Sequence of chain 2.A:
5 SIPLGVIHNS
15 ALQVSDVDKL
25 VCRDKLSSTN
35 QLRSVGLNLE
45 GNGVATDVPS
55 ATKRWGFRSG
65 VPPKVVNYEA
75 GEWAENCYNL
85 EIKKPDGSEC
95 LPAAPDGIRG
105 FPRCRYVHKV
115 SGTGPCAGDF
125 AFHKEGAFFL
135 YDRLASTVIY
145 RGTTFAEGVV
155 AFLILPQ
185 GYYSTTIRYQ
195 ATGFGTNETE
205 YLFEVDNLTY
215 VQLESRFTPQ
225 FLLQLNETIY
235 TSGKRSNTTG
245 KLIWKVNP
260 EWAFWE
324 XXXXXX

The protein below binds the small molecule below.
Small molecule (SMILES): CC(=O)N[C@@H]1[C@@H](O)[C@H](O)[C@@H](CO)O[C@H]1O

Binding-site contacts:
Ligand atom O3 contacts residue ASN201 of chain 2.A at 4.4 Å.
Ligand atom C2 contacts residue ASN201 of chain 2.A at 2.5 Å.
Ligand atom C4 contacts residue ASN201 of chain 2.A at 3.3 Å.
Ligand atom C6 contacts residue ASN201 of chain 2.A at 3.2 Å.
Ligand atom N2 contacts residue ASN201 of chain 2.A at 3.5 Å (h-bond).
Ligand atom C1 contacts residue ASN201 of chain 2.A at 1.4 Å.
Ligand atom O5 contacts residue ASN201 of chain 2.A at 2.5 Å (h-bond).
Ligand atom O7 contacts residue ASN201 of chain 2.A at 3.7 Å.
Ligand atom C5 contacts residue ASN201 of chain 2.A at 3.1 Å.
Ligand atom C7 contacts residue ASN201 of chain 2.A at 4.0 Å.
Ligand atom O6 contacts residue ASN201 of chain 2.A at 3.7 Å.
Ligand atom C3 contacts residue ASN201 of chain 2.A at 3.4 Å.